Binding-site contacts:
Ligand atom C15 contacts residue TYR247 of chain 1.D at 3.6 Å (hydrophobic).
Ligand atom C31 contacts residue SER231 of chain 1.D at 3.5 Å.
Ligand atom C4 contacts residue PHE283 of chain 1.D at 3.3 Å (hydrophobic).
Ligand atom C23 contacts residue GLU275 of chain 1.D at 3.7 Å.
Ligand atom C11 contacts residue TYR247 of chain 1.D at 3.2 Å (hydrophobic).
Ligand atom C29 contacts residue SER231 of chain 1.D at 3.3 Å.
Ligand atom C7 contacts residue PHE283 of chain 1.D at 3.7 Å (hydrophobic).
Ligand atom N14 contacts residue MET267 of chain 1.D at 3.7 Å.
Ligand atom N32 contacts residue ALA243 of chain 1.D at 3.5 Å (h-bond).
Ligand atom N32 contacts residue THR239 of chain 1.D at 2.8 Å (h-bond).
Ligand atom O8 contacts residue PHE283 of chain 1.D at 3.4 Å.
Ligand atom N12 contacts residue GLN280 of chain 1.D at 3.5 Å (h-bond).
Ligand atom N32 contacts residue THR242 of chain 1.D at 3.1 Å (h-bond).
Ligand atom C16 contacts residue MET267 of chain 1.D at 3.6 Å (hydrophobic).
Ligand atom N5 contacts residue LEU229 of chain 1.D at 3.5 Å.
Ligand atom N13 contacts residue TYR247 of chain 1.D at 2.4 Å (h-bond).
Ligand atom N9 contacts residue PHE283 of chain 1.D at 3.5 Å.
Ligand atom C20 contacts residue GLY279 of chain 1.D at 3.5 Å.
Ligand atom C21 contacts residue GLY279 of chain 1.D at 3.7 Å.
Ligand atom C16 contacts residue GLY279 of chain 1.D at 3.6 Å.
Ligand atom C28 contacts residue GLN280 of chain 1.D at 3.4 Å.
Ligand atom C18 contacts residue MET267 of chain 1.D at 3.4 Å (hydrophobic).
Ligand atom C17 contacts residue MET267 of chain 1.D at 3.3 Å (hydrophobic).
Ligand atom C2 contacts residue PHE283 of chain 1.D at 3.4 Å (hydrophobic).
Ligand atom C19 contacts residue MET267 of chain 1.D at 3.6 Å (hydrophobic).
Ligand atom O26 contacts residue GLN280 of chain 1.D at 3.2 Å (h-bond).
Ligand atom C6 contacts residue PHE283 of chain 1.D at 3.7 Å (hydrophobic).
Ligand atom C1 contacts residue PHE283 of chain 1.D at 3.4 Å (hydrophobic).
Ligand atom C24 contacts residue PRO266 of chain 1.D at 3.7 Å (hydrophobic).
Ligand atom N12 contacts residue TYR247 of chain 1.D at 3.3 Å (h-bond).
Ligand atom N12 contacts residue MET267 of chain 1.D at 3.6 Å (h-bond).
Ligand atom N33 contacts residue THR239 of chain 1.D at 3.6 Å.
Ligand atom C11 contacts residue MET267 of chain 1.D at 3.5 Å (hydrophobic).
Ligand atom C29 contacts residue ALA243 of chain 1.D at 3.7 Å (hydrophobic).
Ligand atom C15 contacts residue GLY279 of chain 1.D at 3.3 Å.
Ligand atom C18 contacts residue PHE283 of chain 1.D at 3.7 Å (hydrophobic).
Ligand atom C29 contacts residue THR242 of chain 1.D at 2.9 Å.
Ligand atom C25 contacts residue LYS272 of chain 1.D at 3.5 Å.
Ligand atom C25 contacts residue GLU275 of chain 1.D at 3.4 Å.
Ligand atom C23 contacts residue LYS272 of chain 1.D at 3.6 Å.

Sequence of chain 1.D:
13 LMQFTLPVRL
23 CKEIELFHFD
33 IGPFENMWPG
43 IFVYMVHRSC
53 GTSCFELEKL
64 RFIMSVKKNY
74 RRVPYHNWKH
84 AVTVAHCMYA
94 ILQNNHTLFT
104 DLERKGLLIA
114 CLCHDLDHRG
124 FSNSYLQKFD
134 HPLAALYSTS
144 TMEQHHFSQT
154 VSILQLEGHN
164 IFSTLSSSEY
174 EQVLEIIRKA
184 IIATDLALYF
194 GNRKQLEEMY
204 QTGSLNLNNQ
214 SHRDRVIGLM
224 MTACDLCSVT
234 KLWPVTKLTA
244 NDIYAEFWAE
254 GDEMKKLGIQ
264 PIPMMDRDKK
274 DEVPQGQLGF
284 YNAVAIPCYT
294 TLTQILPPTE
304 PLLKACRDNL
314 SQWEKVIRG

A protein and the small-molecule ligand that binds it are described below.
Small molecule (SMILES): Cn1ncc(C(=O)NCc2cc[nH]n2)c1C(=O)Nc1ccn2cc(-c3ccccc3)nc2n1